Binding-site contacts:
Ligand atom N1 contacts residue NPO1 of chain 1.K at 3.7 Å.
Ligand atom C5 contacts residue NPO1 of chain 1.K at 3.5 Å.
Ligand atom OH contacts residue TYR221 of chain 1.B at 4.1 Å.
Ligand atom C3 contacts residue GLY230 of chain 1.B at 3.9 Å.
Ligand atom C6 contacts residue TYR221 of chain 1.B at 4.1 Å (hydrophobic).
Ligand atom OH contacts residue ALA223 of chain 1.B at 3.5 Å.
Ligand atom C4 contacts residue PHE231 of chain 1.B at 4.0 Å (hydrophobic).
Ligand atom C6 contacts residue NPO1 of chain 1.K at 3.0 Å.
Ligand atom C4 contacts residue NPO1 of chain 1.K at 4.3 Å.
Ligand atom OH contacts residue PHE231 of chain 1.B at 3.4 Å.
Ligand atom C2 contacts residue PHE89 of chain 1.B at 4.1 Å (hydrophobic).
Ligand atom C5 contacts residue ASP218 of chain 1.B at 3.1 Å.
Ligand atom C4 contacts residue TYR221 of chain 1.B at 3.8 Å (hydrophobic).
Ligand atom O3 contacts residue ALA160 of chain 1.B at 3.4 Å.
Ligand atom C1 contacts residue NPO1 of chain 1.K at 3.7 Å.
Ligand atom O2 contacts residue PHE89 of chain 1.B at 3.9 Å.
Ligand atom O2 contacts residue NPO1 of chain 1.K at 3.1 Å.
Ligand atom O2 contacts residue ALA160 of chain 1.B at 3.3 Å.
Ligand atom C3 contacts residue ALA223 of chain 1.B at 4.4 Å (hydrophobic).
Ligand atom C2 contacts residue ASN163 of chain 1.B at 4.0 Å.
Ligand atom C5 contacts residue TYR221 of chain 1.B at 3.7 Å (hydrophobic).
Ligand atom O3 contacts residue PHE89 of chain 1.B at 3.5 Å.
Ligand atom C2 contacts residue GLY230 of chain 1.B at 4.1 Å.
Ligand atom C3 contacts residue TYR221 of chain 1.B at 4.1 Å (hydrophobic).
Ligand atom C1 contacts residue PHE89 of chain 1.B at 3.8 Å (hydrophobic).
Ligand atom N1 contacts residue ALA160 of chain 1.B at 3.8 Å.
Ligand atom N1 contacts residue PHE89 of chain 1.B at 3.5 Å.
Ligand atom C6 contacts residue ASP218 of chain 1.B at 4.0 Å.
Ligand atom O3 contacts residue LEU190 of chain 1.B at 3.4 Å.
Ligand atom C4 contacts residue ALA223 of chain 1.B at 4.2 Å (hydrophobic).
Ligand atom C6 contacts residue PHE89 of chain 1.B at 4.1 Å (hydrophobic).
Ligand atom C3 contacts residue PHE231 of chain 1.B at 3.7 Å (hydrophobic).
Ligand atom C4 contacts residue ASP218 of chain 1.B at 3.5 Å.
Ligand atom C2 contacts residue LEU190 of chain 1.B at 4.0 Å (hydrophobic).
Ligand atom C6 contacts residue GLY88 of chain 1.B at 4.1 Å.
Ligand atom O2 contacts residue GLY88 of chain 1.B at 3.5 Å.
Ligand atom O3 contacts residue ASN163 of chain 1.B at 3.4 Å.
Ligand atom OH contacts residue ARG225 of chain 1.B at 3.6 Å.
Ligand atom OH contacts residue ASP218 of chain 1.B at 3.6 Å (salt-bridge).
Ligand atom N1 contacts residue LEU190 of chain 1.B at 4.2 Å.

Sequence of chain 1.B:
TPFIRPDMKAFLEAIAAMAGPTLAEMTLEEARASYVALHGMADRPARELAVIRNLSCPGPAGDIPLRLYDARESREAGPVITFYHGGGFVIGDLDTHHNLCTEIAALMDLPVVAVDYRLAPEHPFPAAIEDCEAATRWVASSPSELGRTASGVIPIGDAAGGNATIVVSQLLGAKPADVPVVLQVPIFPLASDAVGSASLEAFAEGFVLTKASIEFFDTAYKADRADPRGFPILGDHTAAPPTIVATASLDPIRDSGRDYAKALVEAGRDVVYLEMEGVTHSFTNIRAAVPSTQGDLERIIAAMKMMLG

A protein and the small-molecule ligand that binds it are described below.
Small molecule (SMILES): O=[N+]([O-])c1ccc(O)cc1